Binding-site contacts:
Ligand atom C3 contacts residue ASN143 of chain 9.A at 3.3 Å.
Ligand atom N2 contacts residue ASN153 of chain 9.A at 4.3 Å.
Ligand atom C6 contacts residue ARG142 of chain 9.A at 3.4 Å.
Ligand atom O7 contacts residue ASN143 of chain 9.A at 3.5 Å (h-bond).
Ligand atom C4 contacts residue ASN143 of chain 9.A at 3.0 Å.
Ligand atom C4 contacts residue ASN153 of chain 9.A at 3.8 Å.
Ligand atom O3 contacts residue GLY154 of chain 9.A at 4.4 Å.
Ligand atom O7 contacts residue ASN153 of chain 9.A at 3.8 Å.
Ligand atom O4 contacts residue ARG142 of chain 9.A at 3.1 Å.
Ligand atom C4 contacts residue ARG142 of chain 9.A at 3.9 Å.
Ligand atom C7 contacts residue ASN143 of chain 9.A at 3.9 Å.
Ligand atom C7 contacts residue ASN153 of chain 9.A at 4.3 Å.
Ligand atom C2 contacts residue ASN143 of chain 9.A at 2.5 Å.
Ligand atom C1 contacts residue ASN143 of chain 9.A at 1.4 Å.
Ligand atom O4 contacts residue ASN143 of chain 9.A at 4.2 Å.
Ligand atom C5 contacts residue ASN143 of chain 9.A at 3.1 Å.
Ligand atom C3 contacts residue ASN153 of chain 9.A at 3.4 Å.
Ligand atom C6 contacts residue ASN143 of chain 9.A at 3.0 Å.
Ligand atom O4 contacts residue ASN153 of chain 9.A at 3.9 Å.
Ligand atom O6 contacts residue ASN143 of chain 9.A at 2.7 Å (h-bond).
Ligand atom O3 contacts residue ASN143 of chain 9.A at 3.8 Å.
Ligand atom O6 contacts residue ARG142 of chain 9.A at 3.8 Å.
Ligand atom C2 contacts residue ASN153 of chain 9.A at 3.8 Å.
Ligand atom O5 contacts residue ASN143 of chain 9.A at 2.4 Å (h-bond).
Ligand atom N2 contacts residue ASN143 of chain 9.A at 3.5 Å (h-bond).
Ligand atom C5 contacts residue ARG142 of chain 9.A at 4.2 Å.
Ligand atom O3 contacts residue ASN153 of chain 9.A at 2.1 Å (h-bond).

Sequence of chain 9.A:
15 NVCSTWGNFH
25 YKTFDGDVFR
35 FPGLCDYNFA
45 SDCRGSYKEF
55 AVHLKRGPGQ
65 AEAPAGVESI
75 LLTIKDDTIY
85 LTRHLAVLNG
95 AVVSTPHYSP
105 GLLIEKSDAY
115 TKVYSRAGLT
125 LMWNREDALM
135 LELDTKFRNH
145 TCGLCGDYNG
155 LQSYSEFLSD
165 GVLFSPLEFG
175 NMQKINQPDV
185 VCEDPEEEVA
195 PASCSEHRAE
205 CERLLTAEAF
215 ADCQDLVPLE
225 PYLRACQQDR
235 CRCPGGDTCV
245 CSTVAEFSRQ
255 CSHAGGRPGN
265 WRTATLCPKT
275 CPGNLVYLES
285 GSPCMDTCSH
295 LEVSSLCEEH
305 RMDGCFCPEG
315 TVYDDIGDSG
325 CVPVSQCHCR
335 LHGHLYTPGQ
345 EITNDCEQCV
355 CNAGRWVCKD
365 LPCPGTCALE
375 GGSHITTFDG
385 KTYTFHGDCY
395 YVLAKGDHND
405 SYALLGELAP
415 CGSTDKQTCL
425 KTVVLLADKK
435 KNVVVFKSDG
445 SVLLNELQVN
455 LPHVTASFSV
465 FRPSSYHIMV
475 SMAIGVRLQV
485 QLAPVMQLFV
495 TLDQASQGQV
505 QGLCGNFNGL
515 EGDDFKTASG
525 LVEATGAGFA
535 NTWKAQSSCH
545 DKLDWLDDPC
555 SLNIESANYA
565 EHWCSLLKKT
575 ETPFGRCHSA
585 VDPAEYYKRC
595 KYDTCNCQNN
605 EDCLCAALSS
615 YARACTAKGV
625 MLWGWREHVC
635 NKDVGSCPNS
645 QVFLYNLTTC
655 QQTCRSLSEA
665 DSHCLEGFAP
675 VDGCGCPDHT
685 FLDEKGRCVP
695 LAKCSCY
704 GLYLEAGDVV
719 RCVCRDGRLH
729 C

The small molecule below binds the protein below.
Small molecule (SMILES): CC(=O)N[C@@H]1[C@@H](O)[C@H](O)[C@@H](CO)O[C@H]1O